Sequence of chain 1.A:
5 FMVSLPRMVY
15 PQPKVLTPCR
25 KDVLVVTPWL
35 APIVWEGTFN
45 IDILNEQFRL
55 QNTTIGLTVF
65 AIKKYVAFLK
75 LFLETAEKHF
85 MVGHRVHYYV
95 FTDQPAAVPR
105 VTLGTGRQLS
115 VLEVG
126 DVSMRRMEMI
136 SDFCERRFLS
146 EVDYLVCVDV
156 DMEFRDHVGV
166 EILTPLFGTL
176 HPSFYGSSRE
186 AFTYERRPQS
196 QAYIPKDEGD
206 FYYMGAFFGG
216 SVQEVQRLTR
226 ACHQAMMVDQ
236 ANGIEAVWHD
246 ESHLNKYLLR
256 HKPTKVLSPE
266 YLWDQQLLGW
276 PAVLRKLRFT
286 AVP

Binding-site contacts:
Ligand atom O6 contacts residue TRP243 of chain 1.A at 3.3 Å (h-bond).
Ligand atom C2 contacts residue HIS176 of chain 1.A at 3.8 Å.
Ligand atom C7 contacts residue SER178 of chain 1.A at 3.4 Å.
Ligand atom C8 contacts residue SER178 of chain 1.A at 3.4 Å.
Ligand atom C6 contacts residue TYR207 of chain 1.A at 3.8 Å (hydrophobic).
Ligand atom O6 contacts residue PHE179 of chain 1.A at 3.5 Å.
Ligand atom O5 contacts residue MET209 of chain 1.A at 3.3 Å.
Ligand atom O4 contacts residue GLU246 of chain 1.A at 2.8 Å (salt-bridge).
Ligand atom O6 contacts residue TRP243 of chain 1.A at 3.4 Å.
Ligand atom C4 contacts residue TRP243 of chain 1.A at 3.7 Å (hydrophobic).
Ligand atom C3 contacts residue TRP243 of chain 1.A at 4.0 Å (hydrophobic).
Ligand atom C4 contacts residue HIS176 of chain 1.A at 3.9 Å.
Ligand atom O2 contacts residue ASP154 of chain 1.A at 3.9 Å.
Ligand atom O3 contacts residue MET209 of chain 1.A at 4.0 Å.
Ligand atom O1 contacts residue SER178 of chain 1.A at 3.8 Å.
Ligand atom O4 contacts residue ASP269 of chain 1.A at 2.6 Å (salt-bridge).
Ligand atom C6 contacts residue HIS176 of chain 1.A at 4.0 Å.
Ligand atom O1 contacts residue HIS176 of chain 1.A at 3.4 Å.
Ligand atom O5 contacts residue TRP243 of chain 1.A at 3.4 Å.
Ligand atom C5 contacts residue GLU246 of chain 1.A at 4.0 Å.
Ligand atom C1 contacts residue MET209 of chain 1.A at 3.9 Å (hydrophobic).
Ligand atom O3 contacts residue ASP269 of chain 1.A at 4.0 Å.
Ligand atom O4 contacts residue HIS176 of chain 1.A at 2.9 Å (h-bond).
Ligand atom C5 contacts residue HIS176 of chain 1.A at 3.8 Å.
Ligand atom C6 contacts residue GLU246 of chain 1.A at 3.4 Å.
Ligand atom C6 contacts residue TRP243 of chain 1.A at 3.5 Å (hydrophobic).
Ligand atom C5A contacts residue LEU272 of chain 1.A at 4.0 Å (hydrophobic).
Ligand atom C7 contacts residue LEU272 of chain 1.A at 3.9 Å (hydrophobic).
Ligand atom O5 contacts residue PHE179 of chain 1.A at 4.0 Å.
Ligand atom O2 contacts residue MET209 of chain 1.A at 3.9 Å.
Ligand atom C4 contacts residue ASP269 of chain 1.A at 3.3 Å.
Ligand atom C1 contacts residue HIS176 of chain 1.A at 3.8 Å.
Ligand atom C6 contacts residue PRO177 of chain 1.A at 4.0 Å (hydrophobic).
Ligand atom O4 contacts residue MET209 of chain 1.A at 3.9 Å.
Ligand atom O5 contacts residue HIS176 of chain 1.A at 3.1 Å (h-bond).
Ligand atom C6 contacts residue THR188 of chain 1.A at 3.4 Å.
Ligand atom C5 contacts residue TRP243 of chain 1.A at 3.8 Å (hydrophobic).
Ligand atom O6 contacts residue THR188 of chain 1.A at 2.8 Å (h-bond).
Ligand atom C4 contacts residue GLU246 of chain 1.A at 3.5 Å.
Ligand atom C8 contacts residue HIS176 of chain 1.A at 4.0 Å.

A small-molecule ligand and the protein it binds are described below.
Small molecule (SMILES): CCCCCCO[C@@H]1O[C@H](CO)[C@H](O)[C@H](O[C@H]2O[C@H](CO)[C@H](O)[C@H](O)[C@H]2O)[C@H]1O[C@@H]1O[C@@H](C)[C@@H](O)[C@@H](O)[C@@H]1O